Sequence of chain 28.C:
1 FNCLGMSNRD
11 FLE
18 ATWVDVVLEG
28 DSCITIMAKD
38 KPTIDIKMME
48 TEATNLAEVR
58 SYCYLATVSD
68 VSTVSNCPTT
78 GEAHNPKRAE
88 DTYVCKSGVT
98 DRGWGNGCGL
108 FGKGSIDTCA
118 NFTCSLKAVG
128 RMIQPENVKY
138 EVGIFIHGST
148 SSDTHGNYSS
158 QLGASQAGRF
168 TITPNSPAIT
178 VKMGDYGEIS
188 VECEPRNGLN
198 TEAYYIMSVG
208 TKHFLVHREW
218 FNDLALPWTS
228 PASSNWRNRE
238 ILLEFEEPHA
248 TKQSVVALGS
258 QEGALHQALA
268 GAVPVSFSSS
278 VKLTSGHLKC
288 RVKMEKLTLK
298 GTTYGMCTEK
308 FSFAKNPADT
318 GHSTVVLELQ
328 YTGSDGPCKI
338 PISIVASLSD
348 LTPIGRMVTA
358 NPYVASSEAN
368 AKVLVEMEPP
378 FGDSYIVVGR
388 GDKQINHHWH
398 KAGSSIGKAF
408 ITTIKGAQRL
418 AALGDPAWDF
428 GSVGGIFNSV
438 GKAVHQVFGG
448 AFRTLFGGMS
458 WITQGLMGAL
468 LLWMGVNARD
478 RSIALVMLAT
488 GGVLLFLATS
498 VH

Binding-site contacts:
Ligand atom O6 contacts residue THR89 of chain 28.C at 3.5 Å.
Ligand atom O7 contacts residue TYR90 of chain 28.C at 3.7 Å.
Ligand atom N2 contacts residue ASN118 of chain 28.C at 2.9 Å (h-bond).
Ligand atom O7 contacts residue ASN118 of chain 28.C at 4.5 Å.
Ligand atom C2 contacts residue ASN118 of chain 28.C at 2.4 Å.
Ligand atom C1 contacts residue THR89 of chain 28.C at 3.9 Å.
Ligand atom C6 contacts residue PHE119 of chain 28.C at 4.1 Å (hydrophobic).
Ligand atom O6 contacts residue THR120 of chain 28.C at 3.1 Å (h-bond).
Ligand atom C8 contacts residue TYR90 of chain 28.C at 3.9 Å (hydrophobic).
Ligand atom C1 contacts residue SER66 of chain 28.C at 4.2 Å.
Ligand atom C3 contacts residue ASN118 of chain 28.C at 3.8 Å.
Ligand atom O5 contacts residue PHE119 of chain 28.C at 4.2 Å.
Ligand atom C7 contacts residue TYR90 of chain 28.C at 3.8 Å (hydrophobic).
Ligand atom O5 contacts residue THR120 of chain 28.C at 3.4 Å (h-bond).
Ligand atom C6 contacts residue THR120 of chain 28.C at 3.4 Å.
Ligand atom C8 contacts residue ASN118 of chain 28.C at 3.9 Å.
Ligand atom C1 contacts residue ASN118 of chain 28.C at 1.4 Å.
Ligand atom C7 contacts residue ASN118 of chain 28.C at 3.6 Å.
Ligand atom C4 contacts residue ASN118 of chain 28.C at 4.2 Å.
Ligand atom O6 contacts residue ASN118 of chain 28.C at 4.1 Å.
Ligand atom C5 contacts residue ASN118 of chain 28.C at 3.7 Å.
Ligand atom O5 contacts residue THR89 of chain 28.C at 3.8 Å.
Ligand atom C5 contacts residue THR120 of chain 28.C at 4.0 Å.
Ligand atom O6 contacts residue PHE119 of chain 28.C at 2.8 Å (h-bond).
Ligand atom C2 contacts residue SER66 of chain 28.C at 4.4 Å.
Ligand atom N2 contacts residue TYR90 of chain 28.C at 4.5 Å.
Ligand atom C6 contacts residue THR89 of chain 28.C at 4.2 Å.
Ligand atom C5 contacts residue THR89 of chain 28.C at 4.1 Å.
Ligand atom O5 contacts residue ASN118 of chain 28.C at 2.4 Å (h-bond).

The small molecule below binds the protein below.
Small molecule (SMILES): CC(=O)N[C@@H]1[C@@H](O)[C@H](O)[C@@H](CO)O[C@H]1O